Binding-site contacts:
Ligand atom C1 contacts residue MET202 of chain 1.A at 3.8 Å (hydrophobic).
Ligand atom N6 contacts residue ASN374 of chain 1.A at 2.9 Å (h-bond).
Ligand atom N7 contacts residue ASN374 of chain 1.A at 3.5 Å (h-bond).
Ligand atom C4' contacts residue ILE395 of chain 1.A at 3.6 Å (hydrophobic).
Ligand atom C3' contacts residue ILE395 of chain 1.A at 3.8 Å (hydrophobic).
Ligand atom N9 contacts residue LEU370 of chain 1.A at 3.8 Å.
Ligand atom C12 contacts residue ILE91 of chain 1.A at 3.7 Å (hydrophobic).
Ligand atom C2 contacts residue PHE193 of chain 1.A at 3.5 Å (hydrophobic).
Ligand atom C3 contacts residue LEU110 of chain 1.A at 3.2 Å (hydrophobic).
Ligand atom C11 contacts residue ILE395 of chain 1.A at 3.8 Å (hydrophobic).
Ligand atom C9 contacts residue MET202 of chain 1.A at 3.7 Å (hydrophobic).
Ligand atom O2' contacts residue VAL109 of chain 1.A at 3.6 Å.
Ligand atom N7 contacts residue PHE193 of chain 1.A at 3.5 Å.
Ligand atom C7 contacts residue LEU110 of chain 1.A at 3.3 Å (hydrophobic).
Ligand atom C15 contacts residue TYR392 of chain 1.A at 3.5 Å (hydrophobic).
Ligand atom C1 contacts residue HIS371 of chain 1.A at 3.3 Å.
Ligand atom N3 contacts residue PHE193 of chain 1.A at 3.6 Å.
Ligand atom C4' contacts residue HIS399 of chain 1.A at 3.8 Å.
Ligand atom C3 contacts residue MET202 of chain 1.A at 3.7 Å (hydrophobic).
Ligand atom O4' contacts residue LEU370 of chain 1.A at 3.4 Å.
Ligand atom C4 contacts residue PHE193 of chain 1.A at 3.8 Å (hydrophobic).
Ligand atom N6 contacts residue MET391 of chain 1.A at 3.6 Å.
Ligand atom O3' contacts residue ILE395 of chain 1.A at 3.6 Å.
Ligand atom C11 contacts residue PHE193 of chain 1.A at 3.6 Å (hydrophobic).
Ligand atom C13 contacts residue SER92 of chain 1.A at 3.8 Å.
Ligand atom C7 contacts residue MET202 of chain 1.A at 3.7 Å (hydrophobic).
Ligand atom C5 contacts residue PHE193 of chain 1.A at 3.5 Å (hydrophobic).
Ligand atom C8 contacts residue LEU370 of chain 1.A at 3.5 Å (hydrophobic).
Ligand atom N1 contacts residue PHE193 of chain 1.A at 3.6 Å.
Ligand atom C8 contacts residue PHE193 of chain 1.A at 3.8 Å (hydrophobic).
Ligand atom S1 contacts residue LEU370 of chain 1.A at 3.4 Å.
Ligand atom C6 contacts residue PHE193 of chain 1.A at 3.4 Å (hydrophobic).
Ligand atom N6 contacts residue GLU194 of chain 1.A at 3.3 Å (salt-bridge).
Ligand atom C16 contacts residue ILE395 of chain 1.A at 3.8 Å (hydrophobic).
Ligand atom C1 contacts residue TRP367 of chain 1.A at 3.5 Å (hydrophobic).
Ligand atom C3 contacts residue TRP367 of chain 1.A at 3.5 Å (hydrophobic).
Ligand atom C16 contacts residue MET391 of chain 1.A at 3.4 Å (hydrophobic).
Ligand atom C9 contacts residue LEU370 of chain 1.A at 3.6 Å (hydrophobic).
Ligand atom O3' contacts residue ALA88 of chain 1.A at 3.1 Å.
Ligand atom C15 contacts residue LEU388 of chain 1.A at 3.8 Å (hydrophobic).

The protein below binds the small molecule below.
Small molecule (SMILES): CCCCC#Cc1nc(N)c2nc(-c3cccs3)n([C@@H]3OC[C@@H](O)[C@H]3O)c2n1

Sequence of chain 1.A:
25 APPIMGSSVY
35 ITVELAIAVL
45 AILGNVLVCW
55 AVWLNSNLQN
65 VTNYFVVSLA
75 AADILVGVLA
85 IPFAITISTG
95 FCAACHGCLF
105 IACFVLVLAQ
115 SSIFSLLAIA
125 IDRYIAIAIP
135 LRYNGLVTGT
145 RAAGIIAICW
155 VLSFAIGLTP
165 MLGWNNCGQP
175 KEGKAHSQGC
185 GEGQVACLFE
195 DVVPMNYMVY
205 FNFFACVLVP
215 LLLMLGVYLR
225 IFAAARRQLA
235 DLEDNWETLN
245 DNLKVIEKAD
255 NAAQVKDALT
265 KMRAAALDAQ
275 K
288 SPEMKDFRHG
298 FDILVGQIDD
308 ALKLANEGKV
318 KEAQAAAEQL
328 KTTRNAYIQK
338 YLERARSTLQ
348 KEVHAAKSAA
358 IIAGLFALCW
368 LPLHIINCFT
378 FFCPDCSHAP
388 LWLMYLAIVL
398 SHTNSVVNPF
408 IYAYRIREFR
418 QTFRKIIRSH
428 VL